Sequence of chain 1.A:
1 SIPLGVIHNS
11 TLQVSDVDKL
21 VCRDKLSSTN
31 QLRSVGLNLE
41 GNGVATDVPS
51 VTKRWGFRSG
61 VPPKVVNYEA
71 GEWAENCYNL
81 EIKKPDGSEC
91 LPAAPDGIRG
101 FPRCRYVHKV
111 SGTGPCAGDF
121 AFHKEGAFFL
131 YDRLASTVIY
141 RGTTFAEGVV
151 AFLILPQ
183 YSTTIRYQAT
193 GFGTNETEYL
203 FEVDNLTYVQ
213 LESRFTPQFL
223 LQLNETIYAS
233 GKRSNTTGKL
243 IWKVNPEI

Sequence of chain 1.B:
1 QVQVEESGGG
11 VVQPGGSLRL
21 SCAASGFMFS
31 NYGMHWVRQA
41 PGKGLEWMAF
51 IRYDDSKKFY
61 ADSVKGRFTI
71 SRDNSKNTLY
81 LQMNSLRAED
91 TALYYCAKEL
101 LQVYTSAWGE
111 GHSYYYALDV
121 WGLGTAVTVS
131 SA

Binding-site contacts:
Ligand atom O6 contacts residue TYR104 of chain 1.B at 2.8 Å (h-bond).
Ligand atom C2 contacts residue TYR104 of chain 1.B at 4.2 Å (hydrophobic).
Ligand atom C5 contacts residue ASN237 of chain 1.A at 3.7 Å.
Ligand atom C3 contacts residue TYR104 of chain 1.B at 4.3 Å (hydrophobic).
Ligand atom C4 contacts residue TYR104 of chain 1.B at 3.4 Å (hydrophobic).
Ligand atom C5 contacts residue TYR104 of chain 1.B at 4.1 Å (hydrophobic).
Ligand atom C7 contacts residue ASN237 of chain 1.A at 4.1 Å.
Ligand atom O5 contacts residue ASN237 of chain 1.A at 2.4 Å (h-bond).
Ligand atom C3 contacts residue ASN237 of chain 1.A at 3.9 Å.
Ligand atom O4 contacts residue TYR104 of chain 1.B at 3.8 Å.
Ligand atom C1 contacts residue ASN237 of chain 1.A at 1.4 Å.
Ligand atom O7 contacts residue TYR114 of chain 1.B at 4.3 Å.
Ligand atom C4 contacts residue ASN237 of chain 1.A at 4.3 Å.
Ligand atom O3 contacts residue TYR104 of chain 1.B at 3.8 Å.
Ligand atom C8 contacts residue LYS234 of chain 1.A at 4.2 Å.
Ligand atom O7 contacts residue TYR104 of chain 1.B at 3.7 Å.
Ligand atom C6 contacts residue TYR104 of chain 1.B at 3.8 Å (hydrophobic).
Ligand atom O5 contacts residue TYR104 of chain 1.B at 4.4 Å.
Ligand atom N2 contacts residue ASN237 of chain 1.A at 3.0 Å (h-bond).
Ligand atom C2 contacts residue ASN237 of chain 1.A at 2.6 Å.
Ligand atom C8 contacts residue GLY233 of chain 1.A at 3.4 Å.

The protein below binds the small molecule below.
Small molecule (SMILES): CC(=O)N[C@@H]1[C@@H](O)[C@H](O)[C@@H](CO)O[C@H]1O